Sequence of chain 53.C:
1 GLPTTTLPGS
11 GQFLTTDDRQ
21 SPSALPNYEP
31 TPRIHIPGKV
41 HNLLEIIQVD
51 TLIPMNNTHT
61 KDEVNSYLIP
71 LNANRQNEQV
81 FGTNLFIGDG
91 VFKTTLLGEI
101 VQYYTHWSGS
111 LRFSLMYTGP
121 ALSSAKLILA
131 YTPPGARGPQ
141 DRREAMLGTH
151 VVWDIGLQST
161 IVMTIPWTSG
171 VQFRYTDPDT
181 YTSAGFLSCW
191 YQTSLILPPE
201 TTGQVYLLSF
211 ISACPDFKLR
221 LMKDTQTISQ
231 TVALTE

Sequence of chain 53.A:
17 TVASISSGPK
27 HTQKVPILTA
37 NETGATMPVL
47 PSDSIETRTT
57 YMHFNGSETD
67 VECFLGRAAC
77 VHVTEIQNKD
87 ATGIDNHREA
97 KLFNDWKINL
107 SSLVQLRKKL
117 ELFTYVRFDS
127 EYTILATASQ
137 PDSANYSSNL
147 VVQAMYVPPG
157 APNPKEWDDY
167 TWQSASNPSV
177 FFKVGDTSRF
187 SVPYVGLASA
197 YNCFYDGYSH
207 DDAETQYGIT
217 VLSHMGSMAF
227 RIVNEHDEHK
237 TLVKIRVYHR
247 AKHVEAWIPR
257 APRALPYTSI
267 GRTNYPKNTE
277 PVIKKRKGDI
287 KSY

Binding-site contacts:
Ligand atom C3 contacts residue PHE186 of chain 53.A at 3.8 Å (hydrophobic).
Ligand atom C5C contacts residue TYR128 of chain 53.A at 3.5 Å (hydrophobic).
Ligand atom O1B contacts residue ILE104 of chain 53.A at 3.9 Å.
Ligand atom C3C contacts residue VAL188 of chain 53.A at 3.3 Å (hydrophobic).
Ligand atom C5B contacts residue TYR197 of chain 53.A at 3.8 Å (hydrophobic).
Ligand atom C5C contacts residue ILE104 of chain 53.A at 3.8 Å (hydrophobic).
Ligand atom C6B contacts residue LEU106 of chain 53.A at 4.0 Å (hydrophobic).
Ligand atom C5 contacts residue PHE186 of chain 53.A at 3.5 Å (hydrophobic).
Ligand atom C3 contacts residue PRO174 of chain 53.A at 3.8 Å (hydrophobic).
Ligand atom C3C contacts residue TYR128 of chain 53.A at 3.9 Å (hydrophobic).
Ligand atom C5 contacts residue TYR152 of chain 53.A at 3.8 Å (hydrophobic).
Ligand atom C4 contacts residue PHE186 of chain 53.A at 3.6 Å (hydrophobic).
Ligand atom C1C contacts residue TYR152 of chain 53.A at 4.0 Å (hydrophobic).
Ligand atom N2 contacts residue ALA24 of chain 53.C at 3.4 Å.
Ligand atom C6B contacts residue TYR197 of chain 53.A at 3.7 Å (hydrophobic).
Ligand atom C5B contacts residue LEU106 of chain 53.A at 3.8 Å (hydrophobic).
Ligand atom C2C contacts residue TYR152 of chain 53.A at 4.0 Å (hydrophobic).
Ligand atom O1B contacts residue TYR128 of chain 53.A at 3.9 Å.
Ligand atom C4B contacts residue LEU106 of chain 53.A at 4.0 Å (hydrophobic).
Ligand atom C7C contacts residue TYR197 of chain 53.A at 3.8 Å (hydrophobic).
Ligand atom C4C contacts residue TYR152 of chain 53.A at 3.8 Å (hydrophobic).
Ligand atom C7C contacts residue TYR128 of chain 53.A at 3.6 Å (hydrophobic).
Ligand atom O1 contacts residue PHE186 of chain 53.A at 3.5 Å.
Ligand atom C7C contacts residue VAL191 of chain 53.A at 4.0 Å (hydrophobic).
Ligand atom O1 contacts residue ALA24 of chain 53.C at 3.6 Å.
Ligand atom C4C contacts residue ILE104 of chain 53.A at 3.9 Å (hydrophobic).
Ligand atom C4 contacts residue TYR152 of chain 53.A at 3.9 Å (hydrophobic).
Ligand atom C31 contacts residue ALA150 of chain 53.A at 3.1 Å (hydrophobic).
Ligand atom O1 contacts residue TYR152 of chain 53.A at 3.9 Å.
Ligand atom C2C contacts residue VAL188 of chain 53.A at 3.2 Å (hydrophobic).
Ligand atom N2 contacts residue PHE186 of chain 53.A at 3.7 Å.
Ligand atom C4 contacts residue MET224 of chain 53.A at 3.8 Å (hydrophobic).
Ligand atom O1 contacts residue VAL188 of chain 53.A at 3.8 Å.
Ligand atom C31 contacts residue PRO174 of chain 53.A at 3.4 Å (hydrophobic).
Ligand atom C4A contacts residue ASN198 of chain 53.A at 3.9 Å.
Ligand atom C31 contacts residue VAL176 of chain 53.A at 3.3 Å (hydrophobic).
Ligand atom CM1 contacts residue SER107 of chain 53.A at 3.9 Å.
Ligand atom C31 contacts residue SER175 of chain 53.A at 3.6 Å.
Ligand atom N2 contacts residue PRO174 of chain 53.A at 3.9 Å.
Ligand atom C6C contacts residue VAL191 of chain 53.A at 3.2 Å (hydrophobic).

The protein below binds the small molecule below.
Small molecule (SMILES): Cc1cc(CCCCCCCOc2ccc(C3=N[C@@H](C)CO3)cc2)on1